Sequence of chain 1.B:
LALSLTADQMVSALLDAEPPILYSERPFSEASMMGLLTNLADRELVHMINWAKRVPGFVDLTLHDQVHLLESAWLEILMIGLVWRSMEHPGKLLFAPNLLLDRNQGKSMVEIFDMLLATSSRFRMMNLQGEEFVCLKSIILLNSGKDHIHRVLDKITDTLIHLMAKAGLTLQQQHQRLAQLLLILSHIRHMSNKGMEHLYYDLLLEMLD

A small-molecule ligand and the protein it binds are described below.
Small molecule (SMILES): CC/C(=C(\c1ccccc1)c1ccc(/C=C/C(=O)O)cc1)c1ccccc1

Binding-site contacts:
Ligand atom C23 contacts residue LEU223 of chain 1.B at 3.8 Å (hydrophobic).
Ligand atom C23 contacts residue GLY219 of chain 1.B at 4.0 Å.
Ligand atom C2 contacts residue PHE102 of chain 1.B at 3.7 Å (hydrophobic).
Ligand atom C1 contacts residue MET86 of chain 1.B at 3.9 Å (hydrophobic).
Ligand atom C15 contacts residue LEU223 of chain 1.B at 4.1 Å (hydrophobic).
Ligand atom C7 contacts residue LEU47 of chain 1.B at 3.9 Å (hydrophobic).
Ligand atom C7 contacts residue ALA48 of chain 1.B at 4.0 Å (hydrophobic).
Ligand atom C18 contacts residue LEU223 of chain 1.B at 4.1 Å (hydrophobic).
Ligand atom C7 contacts residue LEU44 of chain 1.B at 3.7 Å (hydrophobic).
Ligand atom C1 contacts residue LEU126 of chain 1.B at 3.6 Å (hydrophobic).
Ligand atom C6 contacts residue LEU44 of chain 1.B at 3.3 Å (hydrophobic).
Ligand atom C12 contacts residue LEU44 of chain 1.B at 3.9 Å (hydrophobic).
Ligand atom C6 contacts residue ALA48 of chain 1.B at 4.0 Å (hydrophobic).
Ligand atom C23 contacts residue ILE122 of chain 1.B at 4.2 Å (hydrophobic).
Ligand atom C25 contacts residue LEU82 of chain 1.B at 4.2 Å (hydrophobic).
Ligand atom C19 contacts residue ALA48 of chain 1.B at 3.6 Å (hydrophobic).
Ligand atom C22 contacts residue MET41 of chain 1.B at 4.3 Å (hydrophobic).
Ligand atom C19 contacts residue TRP81 of chain 1.B at 4.1 Å (hydrophobic).
Ligand atom C24 contacts residue GLY219 of chain 1.B at 3.7 Å.
Ligand atom C21 contacts residue MET119 of chain 1.B at 3.9 Å (hydrophobic).
Ligand atom C14 contacts residue THR45 of chain 1.B at 4.0 Å.
Ligand atom C24 contacts residue LEU223 of chain 1.B at 3.8 Å (hydrophobic).
Ligand atom C8 contacts residue GLU51 of chain 1.B at 3.3 Å.
Ligand atom C13 contacts residue THR45 of chain 1.B at 3.6 Å.
Ligand atom C13 contacts residue MET41 of chain 1.B at 3.7 Å (hydrophobic).
Ligand atom C1 contacts residue ILE122 of chain 1.B at 4.0 Å (hydrophobic).
Ligand atom C22 contacts residue MET119 of chain 1.B at 3.9 Å (hydrophobic).
Ligand atom O2 contacts residue THR45 of chain 1.B at 4.0 Å.
Ligand atom C9 contacts residue GLU51 of chain 1.B at 4.1 Å.
Ligand atom C9 contacts residue LEU85 of chain 1.B at 3.8 Å (hydrophobic).
Ligand atom C7 contacts residue GLU51 of chain 1.B at 4.1 Å.
Ligand atom C18 contacts residue TRP81 of chain 1.B at 3.9 Å (hydrophobic).
Ligand atom C14 contacts residue LEU223 of chain 1.B at 4.1 Å (hydrophobic).
Ligand atom C19 contacts residue LEU82 of chain 1.B at 4.0 Å (hydrophobic).
Ligand atom C15 contacts residue THR45 of chain 1.B at 3.5 Å.
Ligand atom C14 contacts residue ALA48 of chain 1.B at 4.2 Å (hydrophobic).
Ligand atom C12 contacts residue MET41 of chain 1.B at 4.1 Å (hydrophobic).
Ligand atom C18 contacts residue ALA48 of chain 1.B at 3.6 Å (hydrophobic).
Ligand atom C13 contacts residue LEU223 of chain 1.B at 4.1 Å (hydrophobic).
Ligand atom C10 contacts residue LEU85 of chain 1.B at 4.2 Å (hydrophobic).